Sequence of chain 1.A:
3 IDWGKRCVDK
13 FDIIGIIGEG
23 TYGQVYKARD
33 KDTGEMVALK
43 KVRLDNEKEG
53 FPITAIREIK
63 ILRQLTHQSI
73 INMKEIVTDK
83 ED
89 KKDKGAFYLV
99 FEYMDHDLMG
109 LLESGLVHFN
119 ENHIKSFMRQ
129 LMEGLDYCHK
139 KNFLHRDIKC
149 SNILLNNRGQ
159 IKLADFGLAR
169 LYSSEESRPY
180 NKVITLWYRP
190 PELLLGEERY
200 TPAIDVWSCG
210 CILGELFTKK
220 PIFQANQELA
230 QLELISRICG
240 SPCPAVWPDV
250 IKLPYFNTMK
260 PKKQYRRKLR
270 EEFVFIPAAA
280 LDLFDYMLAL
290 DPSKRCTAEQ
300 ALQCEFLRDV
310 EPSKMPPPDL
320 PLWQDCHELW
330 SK

Binding-site contacts:
Ligand atom C6 contacts residue LEU152 of chain 1.A at 3.8 Å (hydrophobic).
Ligand atom OAE contacts residue ILE19 of chain 1.A at 3.5 Å.
Ligand atom CBJ contacts residue CYS325 of chain 1.A at 2.7 Å (hydrophobic).
Ligand atom NAR contacts residue CYS325 of chain 1.A at 3.3 Å (h-bond).
Ligand atom CL5 contacts residue PHE99 of chain 1.A at 3.7 Å.
Ligand atom CAO contacts residue GLN323 of chain 1.A at 3.3 Å.
Ligand atom CAG contacts residue MET107 of chain 1.A at 3.8 Å (hydrophobic).
Ligand atom CAN contacts residue ILE19 of chain 1.A at 3.9 Å (hydrophobic).
Ligand atom CBN contacts residue GLU327 of chain 1.A at 3.9 Å.
Ligand atom CAG contacts residue GLU111 of chain 1.A at 3.2 Å.
Ligand atom N1 contacts residue MET102 of chain 1.A at 2.9 Å (h-bond).
Ligand atom C6 contacts residue GLU100 of chain 1.A at 3.4 Å.
Ligand atom CBA contacts residue ASP105 of chain 1.A at 3.6 Å.
Ligand atom CBH contacts residue MET102 of chain 1.A at 3.5 Å (hydrophobic).
Ligand atom CBM contacts residue CYS325 of chain 1.A at 2.5 Å (hydrophobic).
Ligand atom NBB contacts residue TYR101 of chain 1.A at 3.7 Å.
Ligand atom CBL contacts residue CYS325 of chain 1.A at 2.0 Å (hydrophobic).
Ligand atom CAL contacts residue GLN323 of chain 1.A at 3.8 Å.
Ligand atom CAY contacts residue GLU21 of chain 1.A at 4.0 Å.
Ligand atom C2 contacts residue MET102 of chain 1.A at 3.5 Å (hydrophobic).
Ligand atom CAP contacts residue CYS325 of chain 1.A at 2.6 Å (hydrophobic).
Ligand atom CL5 contacts residue ILE73 of chain 1.A at 3.6 Å.
Ligand atom NBI contacts residue CYS325 of chain 1.A at 3.5 Å (h-bond).
Ligand atom CAN contacts residue GLN323 of chain 1.A at 3.5 Å.
Ligand atom OAU contacts residue CYS325 of chain 1.A at 2.6 Å (h-bond).
Ligand atom NAR contacts residue GLU111 of chain 1.A at 3.1 Å (salt-bridge).
Ligand atom CBG contacts residue GLN323 of chain 1.A at 3.4 Å.
Ligand atom CAK contacts residue GLN323 of chain 1.A at 3.8 Å.
Ligand atom C4 contacts residue LEU152 of chain 1.A at 3.9 Å (hydrophobic).
Ligand atom C6 contacts residue ALA40 of chain 1.A at 3.8 Å (hydrophobic).
Ligand atom CAJ contacts residue GLN323 of chain 1.A at 3.7 Å.
Ligand atom N1 contacts residue TYR101 of chain 1.A at 3.9 Å.
Ligand atom CBM contacts residue GLU111 of chain 1.A at 3.9 Å.
Ligand atom OAU contacts residue ASP324 of chain 1.A at 3.6 Å.
Ligand atom CAB contacts residue TYR101 of chain 1.A at 3.6 Å (hydrophobic).
Ligand atom CAB contacts residue MET102 of chain 1.A at 3.5 Å (hydrophobic).
Ligand atom NBB contacts residue MET102 of chain 1.A at 2.7 Å (h-bond).
Ligand atom C6 contacts residue MET102 of chain 1.A at 3.6 Å (hydrophobic).
Ligand atom CBN contacts residue GLU111 of chain 1.A at 3.4 Å.
Ligand atom C5 contacts residue LEU152 of chain 1.A at 3.6 Å (hydrophobic).

A small-molecule ligand and the protein it binds are described below.
Small molecule (SMILES): CN(C)CCCC(=O)Nc1ccc(C(=O)N2CCC[C@@H](Nc3ncc(Cl)c(-c4c[nH]c5ccccc45)n3)C2)cc1